This protein binds this small molecule.
Small molecule (SMILES): CC(C)C[C@H](N)C(=O)O

Sequence of chain 5.A:
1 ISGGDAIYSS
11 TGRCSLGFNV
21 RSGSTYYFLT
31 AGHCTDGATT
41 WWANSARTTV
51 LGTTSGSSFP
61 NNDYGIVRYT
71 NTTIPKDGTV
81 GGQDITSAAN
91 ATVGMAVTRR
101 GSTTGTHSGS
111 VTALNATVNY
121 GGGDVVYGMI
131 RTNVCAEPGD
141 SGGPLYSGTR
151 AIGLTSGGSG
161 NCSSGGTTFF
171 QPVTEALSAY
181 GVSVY

Binding-site contacts:
Ligand atom CA contacts residue PRO138 of chain 5.A at 3.8 Å (hydrophobic).
Ligand atom C contacts residue SER141 of chain 5.A at 1.6 Å.
Ligand atom CG contacts residue GLU137 of chain 5.A at 3.9 Å.
Ligand atom CG contacts residue SER141 of chain 5.A at 3.6 Å.
Ligand atom N contacts residue GOL1 of chain 5.O at 2.4 Å (h-bond).
Ligand atom O contacts residue SER141 of chain 5.A at 2.5 Å (h-bond).
Ligand atom CG contacts residue GLY157 of chain 5.A at 4.0 Å.
Ligand atom OXT contacts residue SER141 of chain 5.A at 2.3 Å (h-bond).
Ligand atom OXT contacts residue HIS33 of chain 5.A at 2.7 Å (h-bond).
Ligand atom CB contacts residue GLU137 of chain 5.A at 3.4 Å.
Ligand atom CD1 contacts residue ALA136 of chain 5.A at 4.1 Å (hydrophobic).
Ligand atom O contacts residue ASP140 of chain 5.A at 3.8 Å.
Ligand atom CB contacts residue TYR1 of chain 5.I at 0.8 Å (hydrophobic).
Ligand atom CD1 contacts residue TYR1 of chain 5.I at 0.7 Å (hydrophobic).
Ligand atom CB contacts residue SER141 of chain 5.A at 3.1 Å.
Ligand atom CD2 contacts residue TYR1 of chain 5.I at 1.7 Å (hydrophobic).
Ligand atom O contacts residue TYR1 of chain 5.I at 0.0 Å (h-bond).
Ligand atom O contacts residue PRO138 of chain 5.A at 3.7 Å.
Ligand atom OXT contacts residue TYR1 of chain 5.I at 0.0 Å (h-bond).
Ligand atom CA contacts residue SER141 of chain 5.A at 2.4 Å.
Ligand atom O contacts residue GLY139 of chain 5.A at 2.8 Å (h-bond).
Ligand atom CB contacts residue PRO138 of chain 5.A at 3.6 Å (hydrophobic).
Ligand atom N contacts residue SER141 of chain 5.A at 3.0 Å (h-bond).
Ligand atom CD2 contacts residue SER156 of chain 5.A at 3.4 Å.
Ligand atom CD2 contacts residue GLY157 of chain 5.A at 3.3 Å.
Ligand atom CD2 contacts residue THR155 of chain 5.A at 3.4 Å.
Ligand atom CD1 contacts residue GLY157 of chain 5.A at 3.7 Å.
Ligand atom CD2 contacts residue SER141 of chain 5.A at 3.0 Å.
Ligand atom OXT contacts residue GOL1 of chain 5.O at 4.2 Å.
Ligand atom CD2 contacts residue GOL1 of chain 5.O at 4.0 Å.
Ligand atom N contacts residue SER156 of chain 5.A at 4.1 Å.
Ligand atom CG contacts residue TYR1 of chain 5.I at 1.0 Å (hydrophobic).
Ligand atom CG contacts residue ALA136 of chain 5.A at 4.0 Å (hydrophobic).
Ligand atom C contacts residue HIS33 of chain 5.A at 3.7 Å.
Ligand atom CD1 contacts residue GLY158 of chain 5.A at 3.8 Å.
Ligand atom CA contacts residue GOL1 of chain 5.O at 3.6 Å.
Ligand atom C contacts residue GLY139 of chain 5.A at 3.9 Å.
Ligand atom CA contacts residue TYR1 of chain 5.I at 0.1 Å (hydrophobic).
Ligand atom C contacts residue TYR1 of chain 5.I at 0.0 Å (hydrophobic).
Ligand atom N contacts residue TYR1 of chain 5.I at 0.0 Å (h-bond).